Sequence of chain 1.D:
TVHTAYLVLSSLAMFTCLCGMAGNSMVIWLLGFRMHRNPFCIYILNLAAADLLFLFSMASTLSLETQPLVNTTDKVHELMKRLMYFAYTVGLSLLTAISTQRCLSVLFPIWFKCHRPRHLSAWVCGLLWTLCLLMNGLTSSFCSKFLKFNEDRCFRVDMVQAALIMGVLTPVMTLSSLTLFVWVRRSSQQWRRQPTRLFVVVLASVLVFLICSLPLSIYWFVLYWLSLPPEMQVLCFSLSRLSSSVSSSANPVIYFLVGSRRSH

The small molecule below binds the protein below.
Small molecule (SMILES): NCCC(=O)O

Binding-site contacts:
Ligand atom CB contacts residue ASP304 of chain 1.D at 3.2 Å.
Ligand atom O contacts residue ARG228 of chain 1.D at 3.0 Å (salt-bridge).
Ligand atom OXT contacts residue TYR370 of chain 1.D at 4.5 Å.
Ligand atom CA contacts residue ASP304 of chain 1.D at 4.2 Å.
Ligand atom CA contacts residue CYS289 of chain 1.D at 4.4 Å (hydrophobic).
Ligand atom CA contacts residue TYR370 of chain 1.D at 3.6 Å (hydrophobic).
Ligand atom CA contacts residue TRP366 of chain 1.D at 4.0 Å (hydrophobic).
Ligand atom C contacts residue CYS289 of chain 1.D at 3.8 Å (hydrophobic).
Ligand atom OXT contacts residue CYS289 of chain 1.D at 3.4 Å (h-bond).
Ligand atom N contacts residue TRP371 of chain 1.D at 3.4 Å (h-bond).
Ligand atom CB contacts residue TYR370 of chain 1.D at 4.3 Å (hydrophobic).
Ligand atom N contacts residue ASP304 of chain 1.D at 2.4 Å (salt-bridge).
Ligand atom CB contacts residue CYS289 of chain 1.D at 4.5 Å (hydrophobic).
Ligand atom C contacts residue CYS300 of chain 1.D at 4.2 Å (hydrophobic).
Ligand atom N contacts residue TRP366 of chain 1.D at 3.2 Å (h-bond).
Ligand atom OXT contacts residue ARG228 of chain 1.D at 3.4 Å (salt-bridge).
Ligand atom N contacts residue TYR370 of chain 1.D at 3.5 Å.
Ligand atom C contacts residue ARG228 of chain 1.D at 3.6 Å.
Ligand atom OXT contacts residue CYS300 of chain 1.D at 4.5 Å.
Ligand atom CB contacts residue CYS300 of chain 1.D at 4.2 Å (hydrophobic).
Ligand atom O contacts residue TRP366 of chain 1.D at 3.4 Å.
Ligand atom CA contacts residue CYS300 of chain 1.D at 3.7 Å (hydrophobic).
Ligand atom O contacts residue CYS289 of chain 1.D at 3.8 Å.
Ligand atom C contacts residue TRP366 of chain 1.D at 3.8 Å (hydrophobic).
Ligand atom CB contacts residue TRP366 of chain 1.D at 3.4 Å (hydrophobic).
Ligand atom CA contacts residue TRP371 of chain 1.D at 4.4 Å (hydrophobic).